Sequence of chain 1.L:
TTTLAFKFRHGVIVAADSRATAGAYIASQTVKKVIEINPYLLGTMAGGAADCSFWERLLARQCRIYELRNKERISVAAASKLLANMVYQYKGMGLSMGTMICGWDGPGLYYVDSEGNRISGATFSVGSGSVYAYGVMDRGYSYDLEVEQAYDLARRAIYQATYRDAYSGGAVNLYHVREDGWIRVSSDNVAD

Sequence of chain 1.M:
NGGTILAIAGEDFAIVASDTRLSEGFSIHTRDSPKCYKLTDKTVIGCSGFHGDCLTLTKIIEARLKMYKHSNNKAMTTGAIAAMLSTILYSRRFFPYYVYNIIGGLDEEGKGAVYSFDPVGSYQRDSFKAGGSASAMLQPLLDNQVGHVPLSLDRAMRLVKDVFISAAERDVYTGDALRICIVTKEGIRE

Binding-site contacts:
Ligand atom C21 contacts residue GLY47 of chain 1.L at 3.6 Å.
Ligand atom C6 contacts residue ALA22 of chain 1.L at 3.4 Å (hydrophobic).
Ligand atom C4 contacts residue ASP125 of chain 1.M at 3.5 Å.
Ligand atom C21 contacts residue THR1 of chain 1.L at 1.4 Å.
Ligand atom C10 contacts residue THR21 of chain 1.L at 3.9 Å.
Ligand atom O4 contacts residue THR1 of chain 1.L at 3.3 Å (h-bond).
Ligand atom C8 contacts residue THR21 of chain 1.L at 3.7 Å.
Ligand atom C11 contacts residue THR21 of chain 1.L at 3.9 Å.
Ligand atom C16 contacts residue THR1 of chain 1.L at 2.4 Å.
Ligand atom C5 contacts residue THR21 of chain 1.L at 3.0 Å.
Ligand atom C14 contacts residue THR21 of chain 1.L at 3.8 Å.
Ligand atom C15 contacts residue THR1 of chain 1.L at 2.4 Å.
Ligand atom C20 contacts residue LYS33 of chain 1.L at 3.5 Å.
Ligand atom C15 contacts residue GLY47 of chain 1.L at 3.4 Å.
Ligand atom C13 contacts residue THR21 of chain 1.L at 2.8 Å.
Ligand atom N3 contacts residue GLY48 of chain 1.L at 4.0 Å.
Ligand atom C9 contacts residue THR21 of chain 1.L at 3.7 Å.
Ligand atom C3 contacts residue THR21 of chain 1.L at 3.7 Å.
Ligand atom C17 contacts residue GLY47 of chain 1.L at 3.1 Å.
Ligand atom C4 contacts residue THR21 of chain 1.L at 3.8 Å.
Ligand atom C18 contacts residue MET45 of chain 1.L at 3.9 Å (hydrophobic).
Ligand atom C19 contacts residue ALA49 of chain 1.L at 3.4 Å (hydrophobic).
Ligand atom N3 contacts residue THR1 of chain 1.L at 3.6 Å.
Ligand atom C18 contacts residue GLY47 of chain 1.L at 3.9 Å.
Ligand atom N3 contacts residue GLY47 of chain 1.L at 3.1 Å (h-bond).
Ligand atom C13 contacts residue ALA22 of chain 1.L at 3.7 Å (hydrophobic).
Ligand atom C20 contacts residue MET45 of chain 1.L at 2.5 Å (hydrophobic).
Ligand atom C17 contacts residue THR1 of chain 1.L at 2.9 Å.
Ligand atom S1 contacts residue THR1 of chain 1.L at 3.5 Å (h-bond).
Ligand atom C19 contacts residue ALA20 of chain 1.L at 3.0 Å (hydrophobic).
Ligand atom N3 contacts residue ALA49 of chain 1.L at 3.7 Å.
Ligand atom N1 contacts residue ASP125 of chain 1.M at 3.7 Å.
Ligand atom C3 contacts residue ALA22 of chain 1.L at 4.0 Å (hydrophobic).
Ligand atom C18 contacts residue ALA49 of chain 1.L at 3.2 Å (hydrophobic).
Ligand atom C6 contacts residue THR21 of chain 1.L at 2.7 Å.
Ligand atom O2 contacts residue THR21 of chain 1.L at 3.1 Å (h-bond).
Ligand atom O2 contacts residue ALA20 of chain 1.L at 3.9 Å.
Ligand atom C20 contacts residue ALA49 of chain 1.L at 3.8 Å (hydrophobic).
Ligand atom N2 contacts residue THR21 of chain 1.L at 2.8 Å (h-bond).
Ligand atom C7 contacts residue ALA49 of chain 1.L at 3.6 Å (hydrophobic).

The small molecule below binds the protein below.
Small molecule (SMILES): CC(C)C[C@@H](CCS(C)(=O)=O)NC(=O)[C@H](CC(C)C)NC(=O)[C@H](CC(C)C)NC(=O)CCCCCCNC(=O)CCCCCNC(=O)CCCCCNC(=O)CC12CC3CC(CC(C3)C1)C2